Binding-site contacts:
Ligand atom O2B contacts residue MG1 of chain 2.D at 2.2 Å.
Ligand atom O3G contacts residue GLN143 of chain 2.A at 2.7 Å (h-bond).
Ligand atom PG contacts residue MG1 of chain 2.D at 3.3 Å.
Ligand atom O1A contacts residue MG1 of chain 2.D at 2.1 Å.
Ligand atom O1G contacts residue GLY145 of chain 2.A at 3.1 Å (h-bond).
Ligand atom PB contacts residue MG1 of chain 2.D at 3.1 Å.
Ligand atom O1B contacts residue SER121 of chain 2.A at 2.5 Å (h-bond).
Ligand atom N3B contacts residue GLY142 of chain 2.A at 3.5 Å.
Ligand atom PG contacts residue GLY145 of chain 2.A at 3.6 Å.
Ligand atom N1 contacts residue THR194 of chain 2.A at 3.4 Å (h-bond).
Ligand atom O2A contacts residue PHE148 of chain 2.A at 2.9 Å (h-bond).
Ligand atom O1A contacts residue GLY147 of chain 2.A at 3.6 Å.
Ligand atom N7 contacts residue ASN62 of chain 2.A at 3.4 Å.
Ligand atom C2 contacts residue ALA66 of chain 2.A at 3.6 Å (hydrophobic).
Ligand atom O3G contacts residue PHE144 of chain 2.A at 3.0 Å (h-bond).
Ligand atom O3' contacts residue GLY122 of chain 2.A at 2.9 Å (h-bond).
Ligand atom N6 contacts residue ASP101 of chain 2.A at 2.9 Å (salt-bridge).
Ligand atom O3A contacts residue GLY145 of chain 2.A at 3.2 Å.
Ligand atom O1A contacts residue PHE148 of chain 2.A at 3.2 Å (h-bond).
Ligand atom O1A contacts residue ASN62 of chain 2.A at 2.9 Å (h-bond).
Ligand atom O2A contacts residue VAL146 of chain 2.A at 3.4 Å.
Ligand atom PA contacts residue PHE148 of chain 2.A at 3.5 Å.
Ligand atom O3G contacts residue GLY142 of chain 2.A at 3.5 Å.
Ligand atom N1 contacts residue ALA66 of chain 2.A at 3.2 Å.
Ligand atom N3B contacts residue PHE144 of chain 2.A at 3.3 Å (h-bond).
Ligand atom O2' contacts residue ASN114 of chain 2.A at 3.3 Å (h-bond).
Ligand atom O2A contacts residue GLY147 of chain 2.A at 3.2 Å (h-bond).
Ligand atom O2A contacts residue GLY145 of chain 2.A at 3.5 Å.
Ligand atom O1G contacts residue VAL146 of chain 2.A at 2.9 Å (h-bond).
Ligand atom O3G contacts residue ARG345 of chain 2.A at 2.7 Å (salt-bridge).
Ligand atom O3A contacts residue MG1 of chain 2.D at 3.5 Å.
Ligand atom O2G contacts residue MG1 of chain 2.D at 2.1 Å.
Ligand atom PA contacts residue MG1 of chain 2.D at 3.3 Å.
Ligand atom O1G contacts residue GLY147 of chain 2.A at 2.8 Å (h-bond).
Ligand atom N3 contacts residue MET106 of chain 2.A at 3.6 Å.
Ligand atom PG contacts residue PHE144 of chain 2.A at 3.6 Å.
Ligand atom O2G contacts residue GLU58 of chain 2.A at 3.5 Å (salt-bridge).
Ligand atom O2B contacts residue ASN62 of chain 2.A at 3.0 Å (h-bond).
Ligand atom N3B contacts residue GLN143 of chain 2.A at 3.1 Å (h-bond).
Ligand atom N3B contacts residue GLY145 of chain 2.A at 3.0 Å (h-bond).

This protein binds this small molecule.
Small molecule (SMILES): Nc1ncnc2c1ncn2[C@@H]1O[C@H](CO[P](=O)(O)O[P](=O)(O)NP(=O)(O)O)[C@@H](O)[C@H]1O

Sequence of chain 2.A:
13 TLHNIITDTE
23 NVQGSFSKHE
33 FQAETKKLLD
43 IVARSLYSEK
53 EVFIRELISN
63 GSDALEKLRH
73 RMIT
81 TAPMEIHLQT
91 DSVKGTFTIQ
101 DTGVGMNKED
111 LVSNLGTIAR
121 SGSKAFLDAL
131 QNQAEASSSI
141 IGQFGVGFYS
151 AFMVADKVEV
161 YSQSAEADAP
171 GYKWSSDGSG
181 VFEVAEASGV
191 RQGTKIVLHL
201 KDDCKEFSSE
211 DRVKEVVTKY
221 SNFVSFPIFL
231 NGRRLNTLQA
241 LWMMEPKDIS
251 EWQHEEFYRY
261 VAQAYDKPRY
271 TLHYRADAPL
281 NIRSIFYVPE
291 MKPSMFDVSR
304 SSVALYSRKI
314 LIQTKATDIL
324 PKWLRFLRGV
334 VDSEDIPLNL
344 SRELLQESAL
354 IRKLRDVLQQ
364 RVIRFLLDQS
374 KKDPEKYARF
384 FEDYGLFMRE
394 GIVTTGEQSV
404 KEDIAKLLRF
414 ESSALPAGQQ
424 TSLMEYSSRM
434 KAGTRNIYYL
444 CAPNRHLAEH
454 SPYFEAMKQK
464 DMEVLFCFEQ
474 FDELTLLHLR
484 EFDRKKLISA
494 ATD